Binding-site contacts:
Ligand atom C5 contacts residue ASN156 of chain 36.F at 3.7 Å.
Ligand atom O3 contacts residue GLU127 of chain 36.F at 4.2 Å.
Ligand atom N2 contacts residue ASN156 of chain 36.F at 2.5 Å (h-bond).
Ligand atom O5 contacts residue GLY126 of chain 36.F at 3.7 Å.
Ligand atom C3 contacts residue ASN156 of chain 36.F at 3.6 Å.
Ligand atom O4 contacts residue GLU127 of chain 36.F at 3.1 Å (salt-bridge).
Ligand atom O5 contacts residue ASN156 of chain 36.F at 2.5 Å (h-bond).
Ligand atom C5 contacts residue GLY126 of chain 36.F at 4.0 Å.
Ligand atom C3 contacts residue GLU127 of chain 36.F at 3.6 Å.
Ligand atom O7 contacts residue ASN156 of chain 36.F at 3.2 Å (h-bond).
Ligand atom C2 contacts residue ASN156 of chain 36.F at 2.3 Å.
Ligand atom C6 contacts residue GLU127 of chain 36.F at 3.8 Å.
Ligand atom C8 contacts residue ASN156 of chain 36.F at 4.2 Å.
Ligand atom C6 contacts residue LYS128 of chain 36.F at 4.3 Å.
Ligand atom C4 contacts residue GLU127 of chain 36.F at 3.6 Å.
Ligand atom C5 contacts residue GLU127 of chain 36.F at 3.6 Å.
Ligand atom C7 contacts residue ASN156 of chain 36.F at 3.3 Å.
Ligand atom C1 contacts residue GLY126 of chain 36.F at 3.4 Å.
Ligand atom C4 contacts residue ASN156 of chain 36.F at 4.2 Å.
Ligand atom C1 contacts residue ASN156 of chain 36.F at 1.4 Å.
Ligand atom C8 contacts residue PRO179 of chain 36.F at 4.4 Å (hydrophobic).

The protein below binds the small molecule below.
Small molecule (SMILES): CC(=O)N[C@@H]1[C@@H](O)[C@H](O)[C@@H](CO)O[C@H]1O

Sequence of chain 36.F:
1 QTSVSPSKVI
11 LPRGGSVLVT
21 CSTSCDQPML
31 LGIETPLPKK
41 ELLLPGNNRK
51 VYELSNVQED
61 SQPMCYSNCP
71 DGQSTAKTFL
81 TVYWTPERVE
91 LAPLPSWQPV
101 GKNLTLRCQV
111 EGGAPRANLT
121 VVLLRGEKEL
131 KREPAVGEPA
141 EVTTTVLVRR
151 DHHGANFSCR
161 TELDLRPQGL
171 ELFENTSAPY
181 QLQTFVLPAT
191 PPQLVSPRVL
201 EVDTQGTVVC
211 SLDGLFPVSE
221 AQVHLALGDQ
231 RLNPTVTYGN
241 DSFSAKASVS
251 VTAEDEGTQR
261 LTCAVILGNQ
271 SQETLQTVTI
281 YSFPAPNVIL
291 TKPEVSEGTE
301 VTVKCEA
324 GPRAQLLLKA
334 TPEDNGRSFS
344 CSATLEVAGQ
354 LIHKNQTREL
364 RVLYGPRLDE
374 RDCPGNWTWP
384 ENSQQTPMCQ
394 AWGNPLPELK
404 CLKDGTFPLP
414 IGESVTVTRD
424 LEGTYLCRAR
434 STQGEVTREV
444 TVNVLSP